Sequence of chain 1.W:
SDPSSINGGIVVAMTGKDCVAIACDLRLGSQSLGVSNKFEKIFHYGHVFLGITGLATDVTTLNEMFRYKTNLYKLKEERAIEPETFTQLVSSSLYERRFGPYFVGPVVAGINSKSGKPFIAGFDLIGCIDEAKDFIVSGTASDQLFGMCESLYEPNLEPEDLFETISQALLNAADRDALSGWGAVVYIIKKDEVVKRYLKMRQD

Sequence of chain 1.V:
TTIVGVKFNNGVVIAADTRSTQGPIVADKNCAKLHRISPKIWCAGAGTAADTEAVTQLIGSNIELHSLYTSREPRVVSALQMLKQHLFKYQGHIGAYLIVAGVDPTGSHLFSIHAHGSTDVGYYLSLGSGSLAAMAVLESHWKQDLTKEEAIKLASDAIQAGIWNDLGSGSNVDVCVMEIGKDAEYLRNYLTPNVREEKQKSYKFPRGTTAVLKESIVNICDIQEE

The small molecule below binds the protein below.
Small molecule (SMILES): CC(C)C[C@H](NC(=O)[C@H](Cc1ccccc1)NC(=O)c1cnccn1)B(O)O

Binding-site contacts:
Ligand atom C24 contacts residue THR52 of chain 1.V at 3.6 Å.
Ligand atom C18 contacts residue GLY47 of chain 1.V at 3.5 Å.
Ligand atom N9 contacts residue THR21 of chain 1.V at 3.1 Å (h-bond).
Ligand atom N4 contacts residue GLN22 of chain 1.V at 2.7 Å (h-bond).
Ligand atom O27 contacts residue ALA46 of chain 1.V at 3.7 Å.
Ligand atom O8 contacts residue THR48 of chain 1.V at 3.8 Å.
Ligand atom C21 contacts residue GLY47 of chain 1.V at 3.8 Å.
Ligand atom C25 contacts residue ALA49 of chain 1.V at 3.8 Å (hydrophobic).
Ligand atom N1 contacts residue CYS129 of chain 1.W at 3.8 Å.
Ligand atom C6 contacts residue ASP125 of chain 1.W at 3.8 Å.
Ligand atom C5 contacts residue ASP125 of chain 1.W at 3.6 Å.
Ligand atom C25 contacts residue CYS31 of chain 1.V at 3.8 Å (hydrophobic).
Ligand atom N1 contacts residue ALA49 of chain 1.V at 3.8 Å.
Ligand atom C22 contacts residue LYS33 of chain 1.V at 3.9 Å.
Ligand atom C24 contacts residue GLY47 of chain 1.V at 3.8 Å.
Ligand atom C3 contacts residue GLN22 of chain 1.V at 3.0 Å.
Ligand atom O28 contacts residue THR1 of chain 1.V at 2.3 Å (h-bond).
Ligand atom O19 contacts residue SER20 of chain 1.V at 3.0 Å (h-bond).
Ligand atom C24 contacts residue ALA49 of chain 1.V at 3.6 Å (hydrophobic).
Ligand atom B26 contacts residue THR1 of chain 1.V at 1.4 Å.
Ligand atom C23 contacts residue ALA49 of chain 1.V at 3.9 Å (hydrophobic).
Ligand atom C6 contacts residue CYS129 of chain 1.W at 3.8 Å (hydrophobic).
Ligand atom C24 contacts residue GLY45 of chain 1.V at 3.7 Å.
Ligand atom C11 contacts residue THR21 of chain 1.V at 3.4 Å.
Ligand atom C22 contacts residue GLY47 of chain 1.V at 3.8 Å.
Ligand atom C13 contacts residue THR21 of chain 1.V at 3.7 Å.
Ligand atom C10 contacts residue GLY47 of chain 1.V at 3.4 Å.
Ligand atom C22 contacts residue THR1 of chain 1.V at 2.7 Å.
Ligand atom C21 contacts residue THR1 of chain 1.V at 2.4 Å.
Ligand atom O27 contacts residue GLY47 of chain 1.V at 3.0 Å (h-bond).
Ligand atom C16 contacts residue THR48 of chain 1.V at 3.7 Å.
Ligand atom O19 contacts residue THR21 of chain 1.V at 3.1 Å (h-bond).
Ligand atom C3 contacts residue THR21 of chain 1.V at 3.7 Å.
Ligand atom N20 contacts residue THR1 of chain 1.V at 3.7 Å.
Ligand atom C25 contacts residue SER20 of chain 1.V at 3.9 Å.
Ligand atom O27 contacts residue THR1 of chain 1.V at 2.4 Å (h-bond).
Ligand atom O8 contacts residue ALA49 of chain 1.V at 2.9 Å (h-bond).
Ligand atom N20 contacts residue GLY47 of chain 1.V at 2.8 Å (h-bond).
Ligand atom C23 contacts residue GLY47 of chain 1.V at 3.5 Å.
Ligand atom C10 contacts residue THR21 of chain 1.V at 3.7 Å.